Binding-site contacts:
Ligand atom C2 contacts residue ASP70 of chain 1.A at 3.6 Å.
Ligand atom C6 contacts residue GLU197 of chain 1.A at 3.6 Å.
Ligand atom C4 contacts residue TYR323 of chain 1.A at 3.7 Å (hydrophobic).
Ligand atom O8 contacts residue ASN214 of chain 1.A at 3.8 Å.
Ligand atom O1B contacts residue ARG289 of chain 1.A at 2.9 Å (salt-bridge).
Ligand atom C3 contacts residue ASP70 of chain 1.A at 3.1 Å.
Ligand atom C3 contacts residue GLU38 of chain 1.A at 3.7 Å.
Ligand atom C11 contacts residue ARG144 of chain 1.A at 3.9 Å.
Ligand atom O1A contacts residue TYR265 of chain 1.A at 3.4 Å (h-bond).
Ligand atom C10 contacts residue ARG71 of chain 1.A at 3.7 Å.
Ligand atom O10 contacts residue ASP70 of chain 1.A at 3.6 Å.
Ligand atom C8 contacts residue ASN214 of chain 1.A at 3.5 Å.
Ligand atom O4 contacts residue GLU38 of chain 1.A at 3.1 Å (salt-bridge).
Ligand atom C6 contacts residue TYR323 of chain 1.A at 3.9 Å (hydrophobic).
Ligand atom C11 contacts residue TRP98 of chain 1.A at 3.6 Å (hydrophobic).
Ligand atom C9 contacts residue SER166 of chain 1.A at 3.7 Å.
Ligand atom C9 contacts residue GLU196 of chain 1.A at 3.2 Å.
Ligand atom O8 contacts residue ARG212 of chain 1.A at 2.7 Å (salt-bridge).
Ligand atom C1 contacts residue TYR323 of chain 1.A at 3.6 Å (hydrophobic).
Ligand atom O10 contacts residue ARG71 of chain 1.A at 2.5 Å (salt-bridge).
Ligand atom C8 contacts residue GLU196 of chain 1.A at 3.4 Å.
Ligand atom O8 contacts residue GLU197 of chain 1.A at 3.9 Å.
Ligand atom C4 contacts residue ASP70 of chain 1.A at 3.4 Å.
Ligand atom C1 contacts residue ARG289 of chain 1.A at 3.9 Å.
Ligand atom O4 contacts residue ASP70 of chain 1.A at 2.9 Å.
Ligand atom C3 contacts residue TYR323 of chain 1.A at 3.4 Å (hydrophobic).
Ligand atom C9 contacts residue ARG212 of chain 1.A at 3.9 Å.
Ligand atom O6 contacts residue TYR323 of chain 1.A at 3.6 Å (h-bond).
Ligand atom C8 contacts residue ARG212 of chain 1.A at 3.0 Å.
Ligand atom C9 contacts residue ASN214 of chain 1.A at 3.2 Å.
Ligand atom C4 contacts residue GLU197 of chain 1.A at 4.0 Å.
Ligand atom O9 contacts residue ARG144 of chain 1.A at 3.0 Å (salt-bridge).
Ligand atom C5 contacts residue ASP70 of chain 1.A at 3.3 Å.
Ligand atom C11 contacts residue ILE142 of chain 1.A at 3.7 Å (hydrophobic).
Ligand atom O9 contacts residue GLU196 of chain 1.A at 2.5 Å (salt-bridge).
Ligand atom C2 contacts residue TYR323 of chain 1.A at 3.2 Å (hydrophobic).
Ligand atom O8 contacts residue GLU196 of chain 1.A at 2.6 Å (salt-bridge).
Ligand atom O6 contacts residue ASP70 of chain 1.A at 4.0 Å.
Ligand atom C4 contacts residue GLU38 of chain 1.A at 3.9 Å.
Ligand atom O1B contacts residue TYR323 of chain 1.A at 3.0 Å (h-bond).

Sequence of chain 1.A:
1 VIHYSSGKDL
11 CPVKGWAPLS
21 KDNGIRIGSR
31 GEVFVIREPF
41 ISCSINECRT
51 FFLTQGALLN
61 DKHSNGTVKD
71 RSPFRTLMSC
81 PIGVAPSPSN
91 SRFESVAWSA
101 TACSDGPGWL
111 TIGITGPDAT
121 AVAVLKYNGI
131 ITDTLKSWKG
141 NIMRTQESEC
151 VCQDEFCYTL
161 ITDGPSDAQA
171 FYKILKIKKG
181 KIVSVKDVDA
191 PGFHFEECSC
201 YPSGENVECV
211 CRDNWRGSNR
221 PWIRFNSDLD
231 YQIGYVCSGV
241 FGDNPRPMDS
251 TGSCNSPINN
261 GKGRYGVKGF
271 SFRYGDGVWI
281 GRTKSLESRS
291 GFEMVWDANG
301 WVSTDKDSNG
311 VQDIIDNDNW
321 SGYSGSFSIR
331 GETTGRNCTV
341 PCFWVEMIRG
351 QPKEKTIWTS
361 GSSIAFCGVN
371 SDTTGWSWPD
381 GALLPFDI

A protein and the small-molecule ligand that binds it are described below.
Small molecule (SMILES): CC(=O)N[C@H]1[C@H]([C@H](O)[C@H](O)CO)OC(C(=O)O)=C[C@@H]1O